A small-molecule ligand and the protein it binds are described below.
Small molecule (SMILES): CO[C@]1(C(=O)O)C[C@H](O)[C@@H](NC(C)=O)[C@H]([C@H](O)[C@H](O)CO)O1

Binding-site contacts:
Ligand atom C4 contacts residue ASN164 of chain 1.A at 3.9 Å.
Ligand atom O10 contacts residue GLY149 of chain 1.B at 3.3 Å (h-bond).
Ligand atom C1 contacts residue ARG162 of chain 1.A at 3.8 Å.
Ligand atom C9 contacts residue PRO151 of chain 1.B at 4.0 Å (hydrophobic).
Ligand atom O1B contacts residue ARG162 of chain 1.A at 3.7 Å.
Ligand atom C4 contacts residue ARG162 of chain 1.A at 3.5 Å.
Ligand atom C11 contacts residue GLY163 of chain 1.A at 4.0 Å.
Ligand atom C5 contacts residue GLY149 of chain 1.B at 4.2 Å.
Ligand atom C3 contacts residue ASN164 of chain 1.A at 4.1 Å.
Ligand atom O1B contacts residue ASN164 of chain 1.A at 3.0 Å (h-bond).
Ligand atom O4 contacts residue GLY163 of chain 1.A at 3.2 Å (h-bond).
Ligand atom O4 contacts residue ARG162 of chain 1.A at 4.2 Å.
Ligand atom C6 contacts residue ARG162 of chain 1.A at 3.4 Å.
Ligand atom C11 contacts residue ARG162 of chain 1.A at 4.0 Å.
Ligand atom O9 contacts residue GLU150 of chain 1.B at 3.6 Å (salt-bridge).
Ligand atom O1A contacts residue ARG162 of chain 1.A at 3.0 Å (salt-bridge).
Ligand atom C7 contacts residue ARG162 of chain 1.A at 4.1 Å.
Ligand atom C6 contacts residue GLY149 of chain 1.B at 4.2 Å.
Ligand atom N5 contacts residue ARG162 of chain 1.A at 2.7 Å (salt-bridge).
Ligand atom C4 contacts residue GLY163 of chain 1.A at 3.9 Å.
Ligand atom O4 contacts residue ASN164 of chain 1.A at 3.7 Å.
Ligand atom C9 contacts residue GLU150 of chain 1.B at 3.4 Å.
Ligand atom N5 contacts residue GLY149 of chain 1.B at 3.5 Å (h-bond).
Ligand atom C8 contacts residue GLY149 of chain 1.B at 3.9 Å.
Ligand atom C1 contacts residue ASN164 of chain 1.A at 4.2 Å.
Ligand atom O7 contacts residue GLY149 of chain 1.B at 3.0 Å (h-bond).
Ligand atom C11 contacts residue ASN154 of chain 1.B at 3.6 Å.
Ligand atom O8 contacts residue PRO151 of chain 1.B at 4.1 Å.
Ligand atom C5 contacts residue ARG162 of chain 1.A at 3.3 Å.
Ligand atom N5 contacts residue GLY163 of chain 1.A at 4.0 Å.
Ligand atom O8 contacts residue ARG162 of chain 1.A at 4.0 Å.
Ligand atom C10 contacts residue GLY163 of chain 1.A at 4.3 Å.
Ligand atom C11 contacts residue GLY149 of chain 1.B at 3.3 Å.
Ligand atom C11 contacts residue SER148 of chain 1.B at 4.1 Å.
Ligand atom C10 contacts residue GLY149 of chain 1.B at 3.1 Å.
Ligand atom C11 contacts residue PRO151 of chain 1.B at 4.2 Å (hydrophobic).
Ligand atom C9 contacts residue GLY149 of chain 1.B at 3.6 Å.
Ligand atom C11 contacts residue TYR156 of chain 1.B at 3.4 Å (hydrophobic).
Ligand atom C7 contacts residue GLY149 of chain 1.B at 3.0 Å.
Ligand atom C10 contacts residue ARG162 of chain 1.A at 3.8 Å.

Sequence of chain 1.B:
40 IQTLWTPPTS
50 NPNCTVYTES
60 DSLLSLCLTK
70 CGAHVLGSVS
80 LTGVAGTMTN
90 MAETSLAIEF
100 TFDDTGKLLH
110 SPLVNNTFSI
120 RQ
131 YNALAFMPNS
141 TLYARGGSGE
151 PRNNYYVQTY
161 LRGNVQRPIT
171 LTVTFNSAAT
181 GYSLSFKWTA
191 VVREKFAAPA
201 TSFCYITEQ

Sequence of chain 1.A:
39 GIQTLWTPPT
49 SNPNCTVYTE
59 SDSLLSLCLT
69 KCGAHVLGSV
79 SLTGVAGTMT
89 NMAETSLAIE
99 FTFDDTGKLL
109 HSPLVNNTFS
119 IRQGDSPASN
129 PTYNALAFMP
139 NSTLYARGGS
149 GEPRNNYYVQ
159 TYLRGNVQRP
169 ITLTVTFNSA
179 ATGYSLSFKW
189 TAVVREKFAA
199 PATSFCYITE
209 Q